The small molecule below binds the protein below.
Small molecule (SMILES): CC(=O)N[C@H]1[C@H](O[C@H]2[C@H](O)[C@@H](NC(C)=O)CO[C@@H]2CO)O[C@H](CO)[C@@H](O[C@@H]2O[C@H](CO[C@H]3O[C@H](CO)[C@@H](O)[C@H](O[C@H]4O[C@H](CO)[C@@H](O)[C@H](O)[C@@H]4O[C@H]4O[C@H](CO)[C@@H](O)[C@H](O)[C@@H]4O)[C@@H]3O)[C@@H](O)[C@H](O)[C@@H]2O)[C@@H]1O

Sequence of chain 1.A:
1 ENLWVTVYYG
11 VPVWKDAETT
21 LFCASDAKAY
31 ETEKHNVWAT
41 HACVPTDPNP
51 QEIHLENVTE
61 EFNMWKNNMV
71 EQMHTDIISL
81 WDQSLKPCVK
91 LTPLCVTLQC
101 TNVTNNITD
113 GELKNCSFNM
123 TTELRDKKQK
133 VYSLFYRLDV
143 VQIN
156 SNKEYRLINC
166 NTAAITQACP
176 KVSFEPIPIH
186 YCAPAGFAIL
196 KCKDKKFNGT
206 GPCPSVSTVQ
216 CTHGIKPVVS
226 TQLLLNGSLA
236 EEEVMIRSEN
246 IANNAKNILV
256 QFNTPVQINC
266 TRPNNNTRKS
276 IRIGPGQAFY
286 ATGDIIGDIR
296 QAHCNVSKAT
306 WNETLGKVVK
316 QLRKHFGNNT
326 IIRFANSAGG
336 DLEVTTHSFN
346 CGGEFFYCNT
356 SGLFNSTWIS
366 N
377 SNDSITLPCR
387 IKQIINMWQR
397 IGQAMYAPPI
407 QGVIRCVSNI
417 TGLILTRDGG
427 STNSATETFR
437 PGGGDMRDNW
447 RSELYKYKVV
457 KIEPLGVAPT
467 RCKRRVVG

Binding-site contacts:
Ligand atom C1 contacts residue ASN270 of chain 1.A at 1.3 Å.
Ligand atom C8 contacts residue ASN270 of chain 1.A at 4.0 Å.
Ligand atom C5 contacts residue ILE291 of chain 1.A at 4.1 Å (hydrophobic).
Ligand atom O6 contacts residue ILE291 of chain 1.A at 4.5 Å.
Ligand atom C7 contacts residue ASN270 of chain 1.A at 2.9 Å.
Ligand atom C2 contacts residue ASN270 of chain 1.A at 2.3 Å.
Ligand atom O7 contacts residue ASN270 of chain 1.A at 3.0 Å (h-bond).
Ligand atom C5 contacts residue ASN270 of chain 1.A at 3.7 Å.
Ligand atom O5 contacts residue ILE291 of chain 1.A at 3.7 Å.
Ligand atom C3 contacts residue ASN270 of chain 1.A at 3.6 Å.
Ligand atom C4 contacts residue ASN270 of chain 1.A at 4.2 Å.
Ligand atom C1 contacts residue GLY408 of chain 1.A at 4.2 Å.
Ligand atom O5 contacts residue ASN270 of chain 1.A at 2.6 Å (h-bond).
Ligand atom C8 contacts residue VAL409 of chain 1.A at 3.5 Å (hydrophobic).
Ligand atom C7 contacts residue VAL409 of chain 1.A at 4.1 Å (hydrophobic).
Ligand atom N2 contacts residue ASN270 of chain 1.A at 2.6 Å (h-bond).
Ligand atom O7 contacts residue VAL409 of chain 1.A at 4.5 Å.
Ligand atom C6 contacts residue ILE291 of chain 1.A at 3.4 Å (hydrophobic).